Binding-site contacts:
Ligand atom N6 contacts residue TRP46 of chain 1.A at 2.6 Å.
Ligand atom C8 contacts residue GLU38 of chain 1.A at 3.5 Å.
Ligand atom C2 contacts residue TRP46 of chain 1.A at 3.8 Å (hydrophobic).
Ligand atom C8 contacts residue SER164 of chain 1.A at 3.8 Å.
Ligand atom C4 contacts residue TYR13 of chain 1.A at 4.0 Å (hydrophobic).
Ligand atom C5 contacts residue GLU38 of chain 1.A at 3.6 Å.
Ligand atom C5 contacts residue SER164 of chain 1.A at 4.2 Å.
Ligand atom C8 contacts residue TRP46 of chain 1.A at 3.9 Å (hydrophobic).
Ligand atom N6 contacts residue GLU38 of chain 1.A at 2.8 Å (salt-bridge).
Ligand atom C5 contacts residue TRP46 of chain 1.A at 3.1 Å (hydrophobic).
Ligand atom C6 contacts residue GLU38 of chain 1.A at 3.9 Å.
Ligand atom C3A contacts residue TYR13 of chain 1.A at 2.6 Å (hydrophobic).
Ligand atom C3A contacts residue TRP21 of chain 1.A at 3.6 Å (hydrophobic).
Ligand atom N7 contacts residue SER164 of chain 1.A at 3.4 Å.
Ligand atom C2 contacts residue TYR13 of chain 1.A at 3.8 Å (hydrophobic).
Ligand atom N7 contacts residue GLU38 of chain 1.A at 2.6 Å (salt-bridge).
Ligand atom C6 contacts residue TRP46 of chain 1.A at 2.9 Å (hydrophobic).
Ligand atom N9 contacts residue TRP46 of chain 1.A at 3.5 Å.
Ligand atom N9 contacts residue TYR13 of chain 1.A at 4.4 Å.
Ligand atom N6 contacts residue ALA168 of chain 1.A at 4.0 Å.
Ligand atom N1 contacts residue TYR16 of chain 1.A at 3.2 Å (h-bond).
Ligand atom N1 contacts residue TRP46 of chain 1.A at 3.4 Å.
Ligand atom C3A contacts residue TRP46 of chain 1.A at 4.3 Å (hydrophobic).
Ligand atom C2 contacts residue TRP21 of chain 1.A at 2.9 Å (hydrophobic).
Ligand atom N6 contacts residue TYR16 of chain 1.A at 3.3 Å (h-bond).
Ligand atom N3 contacts residue TRP21 of chain 1.A at 3.6 Å.
Ligand atom N1 contacts residue TRP21 of chain 1.A at 3.7 Å.
Ligand atom N7 contacts residue GLN41 of chain 1.A at 4.3 Å.
Ligand atom N3 contacts residue TYR13 of chain 1.A at 3.3 Å (h-bond).
Ligand atom N3 contacts residue TRP46 of chain 1.A at 3.8 Å.
Ligand atom C2 contacts residue TYR16 of chain 1.A at 3.6 Å (hydrophobic).
Ligand atom C4 contacts residue TRP46 of chain 1.A at 3.6 Å (hydrophobic).
Ligand atom C3A contacts residue TRP6 of chain 1.A at 2.8 Å (hydrophobic).
Ligand atom C6 contacts residue TYR16 of chain 1.A at 3.7 Å (hydrophobic).
Ligand atom N7 contacts residue TRP46 of chain 1.A at 3.5 Å.
Ligand atom N6 contacts residue SER164 of chain 1.A at 3.9 Å.
Ligand atom N3 contacts residue TRP6 of chain 1.A at 4.0 Å.

A protein and the small-molecule ligand that binds it are described below.
Small molecule (SMILES): Cn1cnc(N)c2ncnc1-2

Sequence of chain 1.A:
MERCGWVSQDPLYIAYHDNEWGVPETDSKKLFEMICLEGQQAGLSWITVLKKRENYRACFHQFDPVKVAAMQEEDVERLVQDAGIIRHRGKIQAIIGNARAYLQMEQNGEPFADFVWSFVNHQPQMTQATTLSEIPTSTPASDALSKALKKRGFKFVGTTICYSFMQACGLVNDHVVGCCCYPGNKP